Binding-site contacts:
Ligand atom C4 contacts residue TYR190 of chain 26.A at 3.8 Å (hydrophobic).
Ligand atom C4A contacts residue TYR144 of chain 26.A at 3.5 Å (hydrophobic).
Ligand atom CM6 contacts residue LEU184 of chain 26.A at 3.6 Å (hydrophobic).
Ligand atom CM3 contacts residue TYR190 of chain 26.A at 3.8 Å (hydrophobic).
Ligand atom O1 contacts residue MET214 of chain 26.A at 3.2 Å.
Ligand atom C6B contacts residue LEU181 of chain 26.A at 3.5 Å (hydrophobic).
Ligand atom C1C contacts residue MET214 of chain 26.A at 3.4 Å (hydrophobic).
Ligand atom CM4 contacts residue TYR144 of chain 26.A at 3.8 Å (hydrophobic).
Ligand atom C5B contacts residue LEU181 of chain 26.A at 3.6 Å (hydrophobic).
Ligand atom CM2 contacts residue ILE122 of chain 26.A at 3.9 Å (hydrophobic).
Ligand atom C5 contacts residue LEU100 of chain 26.A at 4.0 Å (hydrophobic).
Ligand atom N5A contacts residue PHE179 of chain 26.A at 3.2 Å.
Ligand atom CM4 contacts residue TYR142 of chain 26.A at 3.9 Å (hydrophobic).
Ligand atom C5 contacts residue MET214 of chain 26.A at 3.7 Å (hydrophobic).
Ligand atom O1B contacts residue ILE98 of chain 26.A at 3.1 Å.
Ligand atom CM6 contacts residue LEU181 of chain 26.A at 3.8 Å (hydrophobic).
Ligand atom C5B contacts residue TYR144 of chain 26.A at 3.7 Å (hydrophobic).
Ligand atom CM6 contacts residue TYR144 of chain 26.A at 3.7 Å (hydrophobic).
Ligand atom N3A contacts residue TYR144 of chain 26.A at 3.2 Å.
Ligand atom N3A contacts residue PHE179 of chain 26.A at 3.6 Å.
Ligand atom N2A contacts residue TYR144 of chain 26.A at 4.0 Å.
Ligand atom C3 contacts residue LEU100 of chain 26.A at 3.7 Å (hydrophobic).
Ligand atom N1A contacts residue PHE179 of chain 26.A at 3.2 Å.
Ligand atom N1A contacts residue LEU217 of chain 26.A at 3.4 Å.
Ligand atom C1B contacts residue LEU181 of chain 26.A at 3.9 Å (hydrophobic).
Ligand atom O1 contacts residue LEU100 of chain 26.A at 3.8 Å.
Ligand atom N2 contacts residue LEU100 of chain 26.A at 3.8 Å.
Ligand atom C4 contacts residue MET214 of chain 26.A at 4.0 Å (hydrophobic).
Ligand atom C4 contacts residue LEU100 of chain 26.A at 3.8 Å (hydrophobic).
Ligand atom C4A contacts residue PHE179 of chain 26.A at 3.5 Å (hydrophobic).
Ligand atom N1A contacts residue MET124 of chain 26.A at 3.9 Å.
Ligand atom CM2 contacts residue ILE77 of chain 26.A at 3.9 Å (hydrophobic).
Ligand atom C3C contacts residue LEU181 of chain 26.A at 4.0 Å (hydrophobic).
Ligand atom N2A contacts residue PHE179 of chain 26.A at 3.3 Å.
Ligand atom C1B contacts residue ILE98 of chain 26.A at 3.6 Å (hydrophobic).
Ligand atom N5A contacts residue LEU217 of chain 26.A at 3.7 Å.
Ligand atom N2 contacts residue MET214 of chain 26.A at 3.7 Å.
Ligand atom CM4 contacts residue ALA166 of chain 26.A at 3.1 Å (hydrophobic).
Ligand atom C6B contacts residue ILE98 of chain 26.A at 3.8 Å (hydrophobic).
Ligand atom CM4 contacts residue VAL168 of chain 26.A at 3.9 Å (hydrophobic).

A protein and the small-molecule ligand that binds it are described below.
Small molecule (SMILES): Cc1cc(CCCOc2c(C)cc(-n3nnc(C)n3)cc2C)on1

Sequence of chain 26.A:
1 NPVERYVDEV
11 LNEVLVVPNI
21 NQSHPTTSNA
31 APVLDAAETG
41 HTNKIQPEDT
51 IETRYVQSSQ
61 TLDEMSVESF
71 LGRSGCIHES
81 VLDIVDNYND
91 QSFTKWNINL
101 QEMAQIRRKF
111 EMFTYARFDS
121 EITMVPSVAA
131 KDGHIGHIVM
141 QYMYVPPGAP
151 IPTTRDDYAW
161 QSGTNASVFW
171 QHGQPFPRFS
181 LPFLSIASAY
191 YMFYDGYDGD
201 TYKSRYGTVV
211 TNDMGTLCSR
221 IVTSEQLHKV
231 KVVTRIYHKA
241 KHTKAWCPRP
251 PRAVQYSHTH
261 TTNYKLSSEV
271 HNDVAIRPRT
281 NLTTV